The protein below binds the small molecule below.
Small molecule (SMILES): O=C(O)[C@@H]1C[C@H](O)CN1

Sequence of chain 1.F:
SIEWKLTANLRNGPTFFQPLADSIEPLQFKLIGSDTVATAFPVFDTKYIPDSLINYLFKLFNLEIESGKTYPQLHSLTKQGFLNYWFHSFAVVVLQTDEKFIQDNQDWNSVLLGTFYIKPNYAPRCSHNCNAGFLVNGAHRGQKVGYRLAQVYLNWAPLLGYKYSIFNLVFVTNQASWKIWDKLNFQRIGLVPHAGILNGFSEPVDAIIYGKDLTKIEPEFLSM

Binding-site contacts:
Ligand atom CA contacts residue ASN135 of chain 1.F at 4.1 Å.
Ligand atom OXT contacts residue VAL174 of chain 1.F at 3.9 Å.
Ligand atom O contacts residue PHE171 of chain 1.F at 3.6 Å.
Ligand atom OXT contacts residue PHE171 of chain 1.F at 3.7 Å.
Ligand atom C contacts residue ASN172 of chain 1.F at 3.4 Å.
Ligand atom O contacts residue ALA136 of chain 1.F at 4.5 Å.
Ligand atom CA contacts residue PHE171 of chain 1.F at 4.1 Å (hydrophobic).
Ligand atom CG contacts residue TYR121 of chain 1.F at 4.1 Å (hydrophobic).
Ligand atom N contacts residue ALA136 of chain 1.F at 4.1 Å.
Ligand atom O contacts residue ASN172 of chain 1.F at 2.9 Å (h-bond).
Ligand atom CG contacts residue TYR75 of chain 1.F at 3.9 Å (hydrophobic).
Ligand atom CA contacts residue ALA136 of chain 1.F at 3.1 Å (hydrophobic).
Ligand atom OD1 contacts residue TYR75 of chain 1.F at 4.2 Å.
Ligand atom C contacts residue ALA136 of chain 1.F at 4.2 Å (hydrophobic).
Ligand atom O contacts residue LEU173 of chain 1.F at 3.8 Å.
Ligand atom OXT contacts residue LEU173 of chain 1.F at 2.5 Å (h-bond).
Ligand atom CD contacts residue LEU173 of chain 1.F at 4.1 Å (hydrophobic).
Ligand atom C contacts residue LEU173 of chain 1.F at 3.6 Å (hydrophobic).
Ligand atom N contacts residue LEU173 of chain 1.F at 4.0 Å.
Ligand atom OD1 contacts residue LEU173 of chain 1.F at 4.5 Å.
Ligand atom C contacts residue PHE171 of chain 1.F at 3.8 Å (hydrophobic).
Ligand atom OD1 contacts residue PRO76 of chain 1.F at 3.6 Å.
Ligand atom CA contacts residue GLY137 of chain 1.F at 4.4 Å.
Ligand atom CD contacts residue TYR75 of chain 1.F at 4.0 Å (hydrophobic).
Ligand atom C contacts residue ASN135 of chain 1.F at 3.6 Å.
Ligand atom OXT contacts residue ASN172 of chain 1.F at 3.2 Å (h-bond).
Ligand atom O contacts residue ASN135 of chain 1.F at 2.8 Å (h-bond).